This protein binds this small molecule.
Small molecule (SMILES): C[C@H](NC(=O)[C@@H]1CCCN1C(=O)[C@H](CS)NC(=O)[C@@H](NC(=O)[C@@H](N)CO)[C@@H](C)O)C(N)=O

Sequence of chain 1.E:
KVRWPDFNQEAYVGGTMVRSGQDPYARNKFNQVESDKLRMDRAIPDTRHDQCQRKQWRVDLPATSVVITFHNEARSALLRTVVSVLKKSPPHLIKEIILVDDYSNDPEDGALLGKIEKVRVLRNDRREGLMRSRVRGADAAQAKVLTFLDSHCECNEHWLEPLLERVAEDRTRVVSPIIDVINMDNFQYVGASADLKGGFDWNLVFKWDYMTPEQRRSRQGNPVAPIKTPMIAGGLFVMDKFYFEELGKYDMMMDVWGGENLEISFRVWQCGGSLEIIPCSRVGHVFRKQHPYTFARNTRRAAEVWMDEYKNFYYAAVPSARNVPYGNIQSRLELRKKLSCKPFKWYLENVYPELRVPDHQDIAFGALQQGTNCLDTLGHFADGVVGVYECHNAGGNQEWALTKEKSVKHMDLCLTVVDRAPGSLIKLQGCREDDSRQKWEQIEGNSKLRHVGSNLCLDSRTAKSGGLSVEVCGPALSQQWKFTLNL

Binding-site contacts:
Ligand atom O contacts residue PHE463 of chain 1.E at 3.4 Å.
Ligand atom CG2 contacts residue PHE361 of chain 1.D at 3.9 Å (hydrophobic).
Ligand atom N contacts residue PHE361 of chain 1.D at 4.0 Å.
Ligand atom O contacts residue TRP282 of chain 1.D at 2.4 Å (h-bond).
Ligand atom CG contacts residue PHE361 of chain 1.D at 3.5 Å (hydrophobic).
Ligand atom C contacts residue PHE463 of chain 1.E at 3.4 Å (hydrophobic).
Ligand atom N contacts residue UDP1 of chain 1.U at 3.5 Å (h-bond).
Ligand atom N contacts residue TRP282 of chain 1.D at 3.9 Å.
Ligand atom O contacts residue ALA464 of chain 1.E at 3.2 Å.
Ligand atom O contacts residue ALA266 of chain 1.D at 3.8 Å.
Ligand atom CA contacts residue HIS365 of chain 1.D at 3.4 Å.
Ligand atom N contacts residue ALA464 of chain 1.E at 3.0 Å (h-bond).
Ligand atom OG contacts residue UDP1 of chain 1.U at 3.5 Å (h-bond).
Ligand atom N contacts residue TRP331 of chain 1.D at 3.3 Å.
Ligand atom C contacts residue TRP282 of chain 1.D at 3.5 Å (hydrophobic).
Ligand atom CA contacts residue TRP331 of chain 1.D at 3.7 Å (hydrophobic).
Ligand atom O contacts residue PHE463 of chain 1.E at 3.9 Å.
Ligand atom O contacts residue SER267 of chain 1.D at 3.5 Å (h-bond).
Ligand atom CD contacts residue PHE361 of chain 1.D at 3.8 Å (hydrophobic).
Ligand atom N contacts residue VAL255 of chain 1.D at 3.9 Å.
Ligand atom OG contacts residue GLN364 of chain 1.D at 4.0 Å.
Ligand atom CB contacts residue ALA266 of chain 1.D at 3.8 Å (hydrophobic).
Ligand atom N contacts residue HIS365 of chain 1.D at 2.8 Å (h-bond).
Ligand atom OG contacts residue ARG362 of chain 1.D at 3.7 Å.
Ligand atom O contacts residue PHE361 of chain 1.D at 3.8 Å.
Ligand atom SG contacts residue PHE280 of chain 1.D at 3.7 Å.
Ligand atom C contacts residue ALA464 of chain 1.E at 3.6 Å (hydrophobic).
Ligand atom OG1 contacts residue UDP1 of chain 1.U at 3.4 Å (h-bond).
Ligand atom CA contacts residue UDP1 of chain 1.U at 3.3 Å.
Ligand atom CA contacts residue PHE361 of chain 1.D at 4.0 Å (hydrophobic).
Ligand atom CB contacts residue UDP1 of chain 1.U at 3.5 Å.
Ligand atom C contacts residue PHE361 of chain 1.D at 3.9 Å (hydrophobic).
Ligand atom CB contacts residue ARG362 of chain 1.D at 3.2 Å.
Ligand atom OG contacts residue LYS363 of chain 1.D at 3.9 Å.
Ligand atom CB contacts residue HIS365 of chain 1.D at 3.9 Å.
Ligand atom N contacts residue PHE463 of chain 1.E at 3.5 Å.
Ligand atom C contacts residue UDP1 of chain 1.U at 3.9 Å.
Ligand atom OG contacts residue HIS365 of chain 1.D at 3.1 Å.
Ligand atom CB contacts residue LEU270 of chain 1.D at 3.6 Å (hydrophobic).
Ligand atom N contacts residue PHE361 of chain 1.D at 3.8 Å.

Sequence of chain 1.D:
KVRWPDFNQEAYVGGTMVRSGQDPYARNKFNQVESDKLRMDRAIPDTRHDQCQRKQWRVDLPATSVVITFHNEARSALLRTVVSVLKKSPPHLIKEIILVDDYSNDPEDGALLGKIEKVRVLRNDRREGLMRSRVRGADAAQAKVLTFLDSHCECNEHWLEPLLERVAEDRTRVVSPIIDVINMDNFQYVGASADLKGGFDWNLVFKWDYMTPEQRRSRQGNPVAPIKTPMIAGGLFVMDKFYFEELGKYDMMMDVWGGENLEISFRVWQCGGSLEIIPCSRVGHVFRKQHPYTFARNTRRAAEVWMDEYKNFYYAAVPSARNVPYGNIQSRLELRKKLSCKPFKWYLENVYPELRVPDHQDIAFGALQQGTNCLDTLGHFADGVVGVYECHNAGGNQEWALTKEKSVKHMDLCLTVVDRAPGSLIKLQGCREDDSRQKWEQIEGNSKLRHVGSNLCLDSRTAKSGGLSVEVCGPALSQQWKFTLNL